Binding-site contacts:
Ligand atom C contacts residue GLY152 of chain 1.A at 3.5 Å.
Ligand atom CB contacts residue PPN1 of chain 1.B at 3.1 Å.
Ligand atom CD contacts residue ASP133 of chain 1.A at 4.4 Å.
Ligand atom O contacts residue PPN1 of chain 1.B at 3.7 Å.
Ligand atom OXT contacts residue GLY152 of chain 1.A at 2.9 Å (h-bond).
Ligand atom N contacts residue ALA132 of chain 1.A at 3.9 Å.
Ligand atom CD contacts residue ASP134 of chain 1.A at 3.4 Å.
Ligand atom OE2 contacts residue ASP134 of chain 1.A at 2.7 Å (salt-bridge).
Ligand atom N contacts residue GLY131 of chain 1.A at 3.4 Å (h-bond).
Ligand atom CB contacts residue GLY152 of chain 1.A at 4.1 Å.
Ligand atom O contacts residue ALA132 of chain 1.A at 3.9 Å.
Ligand atom C contacts residue PPN1 of chain 1.B at 3.7 Å.
Ligand atom OE2 contacts residue ILE151 of chain 1.A at 3.6 Å.
Ligand atom CB contacts residue ILE50 of chain 1.A at 4.2 Å (hydrophobic).
Ligand atom CG contacts residue ILE151 of chain 1.A at 4.1 Å (hydrophobic).
Ligand atom N contacts residue GLY152 of chain 1.A at 4.4 Å.
Ligand atom CG contacts residue GLY152 of chain 1.A at 4.0 Å.
Ligand atom OE1 contacts residue ASP134 of chain 1.A at 2.7 Å (salt-bridge).
Ligand atom OE1 contacts residue VAL136 of chain 1.A at 4.4 Å.
Ligand atom CD contacts residue VAL136 of chain 1.A at 4.1 Å (hydrophobic).
Ligand atom N contacts residue PPN1 of chain 1.B at 1.3 Å.
Ligand atom CG contacts residue ILE50 of chain 1.A at 3.9 Å (hydrophobic).
Ligand atom CA contacts residue ALA132 of chain 1.A at 4.5 Å (hydrophobic).
Ligand atom O contacts residue GLY131 of chain 1.A at 3.8 Å.
Ligand atom CA contacts residue GLY152 of chain 1.A at 3.4 Å.
Ligand atom O contacts residue ASP133 of chain 1.A at 3.4 Å (salt-bridge).
Ligand atom CA contacts residue PPN1 of chain 1.B at 2.4 Å.
Ligand atom OE1 contacts residue ASP133 of chain 1.A at 3.3 Å (salt-bridge).
Ligand atom CG contacts residue VAL136 of chain 1.A at 3.9 Å (hydrophobic).
Ligand atom CD contacts residue ILE151 of chain 1.A at 4.3 Å (hydrophobic).
Ligand atom C contacts residue ASP133 of chain 1.A at 4.3 Å.
Ligand atom OE1 contacts residue ALA132 of chain 1.A at 3.9 Å.
Ligand atom CB contacts residue ALA132 of chain 1.A at 3.8 Å (hydrophobic).

A small-molecule ligand and the protein it binds are described below.
Small molecule (SMILES): N[C@@H](CCC(=O)O)C(=O)O

Sequence of chain 1.A:
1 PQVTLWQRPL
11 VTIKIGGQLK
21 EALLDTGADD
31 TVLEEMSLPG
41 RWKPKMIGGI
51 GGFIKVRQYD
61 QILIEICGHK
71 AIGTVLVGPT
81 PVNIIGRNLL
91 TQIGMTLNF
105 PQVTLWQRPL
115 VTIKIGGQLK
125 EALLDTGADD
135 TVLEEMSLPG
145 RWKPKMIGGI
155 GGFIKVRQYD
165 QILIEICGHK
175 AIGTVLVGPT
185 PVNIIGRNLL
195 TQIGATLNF